Sequence of chain 1.B:
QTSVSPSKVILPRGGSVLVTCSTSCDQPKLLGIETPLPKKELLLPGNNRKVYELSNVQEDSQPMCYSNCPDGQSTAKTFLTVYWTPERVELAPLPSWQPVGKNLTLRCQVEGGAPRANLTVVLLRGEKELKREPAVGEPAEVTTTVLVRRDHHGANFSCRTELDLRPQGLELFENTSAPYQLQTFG

A small-molecule ligand and the protein it binds are described below.
Small molecule (SMILES): CC(=O)N[C@@H]1[C@@H](O)[C@H](O)[C@@H](CO)O[C@H]1O

Binding-site contacts:
Ligand atom C1 contacts residue GLN181 of chain 1.B at 3.7 Å.
Ligand atom N2 contacts residue ASN156 of chain 1.B at 2.9 Å (h-bond).
Ligand atom C1 contacts residue GLY154 of chain 1.B at 3.8 Å.
Ligand atom C5 contacts residue GLN181 of chain 1.B at 4.3 Å.
Ligand atom C8 contacts residue GLY154 of chain 1.B at 3.9 Å.
Ligand atom C2 contacts residue GLY154 of chain 1.B at 4.0 Å.
Ligand atom C3 contacts residue ASN156 of chain 1.B at 3.8 Å.
Ligand atom C2 contacts residue GLN181 of chain 1.B at 4.3 Å.
Ligand atom N2 contacts residue GLN181 of chain 1.B at 4.3 Å.
Ligand atom C3 contacts residue GLN181 of chain 1.B at 4.1 Å.
Ligand atom C8 contacts residue ALA155 of chain 1.B at 4.0 Å (hydrophobic).
Ligand atom O6 contacts residue ASN156 of chain 1.B at 4.5 Å.
Ligand atom O7 contacts residue ASN156 of chain 1.B at 4.3 Å.
Ligand atom O5 contacts residue ASN156 of chain 1.B at 2.3 Å (h-bond).
Ligand atom O5 contacts residue GLN181 of chain 1.B at 4.4 Å.
Ligand atom C2 contacts residue ASN156 of chain 1.B at 2.5 Å.
Ligand atom C7 contacts residue GLY154 of chain 1.B at 4.0 Å.
Ligand atom C4 contacts residue ASN156 of chain 1.B at 4.2 Å.
Ligand atom C5 contacts residue ASN156 of chain 1.B at 3.6 Å.
Ligand atom C7 contacts residue ASN156 of chain 1.B at 3.8 Å.
Ligand atom C1 contacts residue ASN156 of chain 1.B at 1.4 Å.
Ligand atom N2 contacts residue GLY154 of chain 1.B at 3.2 Å (h-bond).